Binding-site contacts:
Ligand atom C5 contacts residue ASN324 of chain 1.E at 3.7 Å.
Ligand atom O7 contacts residue ASN324 of chain 1.E at 4.0 Å.
Ligand atom C4 contacts residue ASN324 of chain 1.E at 4.2 Å.
Ligand atom C2 contacts residue ASN324 of chain 1.E at 2.5 Å.
Ligand atom C7 contacts residue ASN324 of chain 1.E at 3.6 Å.
Ligand atom C1 contacts residue ASN324 of chain 1.E at 1.4 Å.
Ligand atom N2 contacts residue ASN324 of chain 1.E at 2.9 Å (h-bond).
Ligand atom C3 contacts residue ASN324 of chain 1.E at 3.8 Å.
Ligand atom O5 contacts residue ASN324 of chain 1.E at 2.4 Å (h-bond).

Sequence of chain 1.E:
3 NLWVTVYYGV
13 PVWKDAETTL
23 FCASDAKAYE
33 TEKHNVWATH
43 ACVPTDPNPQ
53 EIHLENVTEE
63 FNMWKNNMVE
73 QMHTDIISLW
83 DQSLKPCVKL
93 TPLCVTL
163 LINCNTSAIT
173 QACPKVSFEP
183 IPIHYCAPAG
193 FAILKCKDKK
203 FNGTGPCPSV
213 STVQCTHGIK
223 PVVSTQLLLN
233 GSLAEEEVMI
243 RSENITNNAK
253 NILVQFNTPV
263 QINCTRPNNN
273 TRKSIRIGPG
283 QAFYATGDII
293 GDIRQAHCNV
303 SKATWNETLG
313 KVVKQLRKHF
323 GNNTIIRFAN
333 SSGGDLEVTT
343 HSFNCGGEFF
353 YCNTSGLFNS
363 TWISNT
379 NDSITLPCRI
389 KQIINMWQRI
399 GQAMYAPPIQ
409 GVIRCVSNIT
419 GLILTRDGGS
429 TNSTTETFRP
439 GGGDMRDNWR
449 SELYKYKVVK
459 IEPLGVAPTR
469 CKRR

The protein below binds the small molecule below.
Small molecule (SMILES): CC(=O)N[C@@H]1[C@@H](O)[C@H](O)[C@@H](CO)O[C@H]1O